A protein and the small-molecule ligand that binds it are described below.
Small molecule (SMILES): CC(=O)N[C@@H]1[C@@H](O)[C@H](O)[C@@H](CO)O[C@H]1O

Sequence of chain 26.J:
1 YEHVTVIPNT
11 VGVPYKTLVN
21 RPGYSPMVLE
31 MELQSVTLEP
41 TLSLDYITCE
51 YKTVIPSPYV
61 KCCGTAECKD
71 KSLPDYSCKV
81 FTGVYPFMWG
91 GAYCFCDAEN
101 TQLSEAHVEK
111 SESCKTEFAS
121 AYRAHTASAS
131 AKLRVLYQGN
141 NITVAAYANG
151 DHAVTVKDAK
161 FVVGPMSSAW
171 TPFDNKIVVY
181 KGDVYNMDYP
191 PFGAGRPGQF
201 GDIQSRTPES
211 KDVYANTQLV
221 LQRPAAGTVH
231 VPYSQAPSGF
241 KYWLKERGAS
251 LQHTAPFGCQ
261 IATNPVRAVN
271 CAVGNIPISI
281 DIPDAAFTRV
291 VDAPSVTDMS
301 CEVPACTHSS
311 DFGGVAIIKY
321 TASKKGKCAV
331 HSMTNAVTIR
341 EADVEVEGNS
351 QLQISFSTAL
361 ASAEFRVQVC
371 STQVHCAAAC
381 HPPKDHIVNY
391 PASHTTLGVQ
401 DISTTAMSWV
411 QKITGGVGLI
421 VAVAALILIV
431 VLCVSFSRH

Sequence of chain 26.K:
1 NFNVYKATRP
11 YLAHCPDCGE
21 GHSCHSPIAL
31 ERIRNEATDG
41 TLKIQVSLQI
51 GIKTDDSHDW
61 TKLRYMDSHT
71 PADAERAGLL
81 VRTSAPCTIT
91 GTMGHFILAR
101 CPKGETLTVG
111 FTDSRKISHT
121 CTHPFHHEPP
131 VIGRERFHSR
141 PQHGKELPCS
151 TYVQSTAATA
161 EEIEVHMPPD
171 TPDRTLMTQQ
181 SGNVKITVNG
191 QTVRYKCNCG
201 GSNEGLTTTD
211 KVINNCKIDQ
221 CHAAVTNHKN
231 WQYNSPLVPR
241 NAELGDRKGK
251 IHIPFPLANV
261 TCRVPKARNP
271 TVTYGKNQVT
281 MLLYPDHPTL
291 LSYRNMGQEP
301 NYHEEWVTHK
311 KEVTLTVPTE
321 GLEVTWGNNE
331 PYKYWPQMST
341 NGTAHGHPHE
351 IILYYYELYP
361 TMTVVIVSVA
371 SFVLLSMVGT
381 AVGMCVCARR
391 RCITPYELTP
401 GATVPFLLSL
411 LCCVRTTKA

Binding-site contacts:
Ligand atom C3 contacts residue LYS181 of chain 26.J at 4.4 Å.
Ligand atom C3 contacts residue ASN259 of chain 26.K at 3.8 Å.
Ligand atom C1 contacts residue THR116 of chain 26.J at 4.0 Å.
Ligand atom O5 contacts residue LYS181 of chain 26.J at 4.4 Å.
Ligand atom N2 contacts residue THR116 of chain 26.J at 3.0 Å (h-bond).
Ligand atom C4 contacts residue LYS181 of chain 26.J at 4.2 Å.
Ligand atom C7 contacts residue THR116 of chain 26.J at 3.8 Å.
Ligand atom C5 contacts residue ASN259 of chain 26.K at 3.7 Å.
Ligand atom O4 contacts residue LYS181 of chain 26.J at 4.0 Å.
Ligand atom C8 contacts residue THR116 of chain 26.J at 3.8 Å.
Ligand atom N2 contacts residue ASN259 of chain 26.K at 2.9 Å (h-bond).
Ligand atom O3 contacts residue THR116 of chain 26.J at 4.4 Å.
Ligand atom C4 contacts residue ASN259 of chain 26.K at 4.2 Å.
Ligand atom C2 contacts residue THR116 of chain 26.J at 3.8 Å.
Ligand atom C2 contacts residue ASN259 of chain 26.K at 2.5 Å.
Ligand atom C7 contacts residue ASN259 of chain 26.K at 3.2 Å.
Ligand atom O5 contacts residue ASN259 of chain 26.K at 2.4 Å (h-bond).
Ligand atom C6 contacts residue LYS181 of chain 26.J at 4.2 Å.
Ligand atom O6 contacts residue LYS181 of chain 26.J at 4.3 Å.
Ligand atom C3 contacts residue THR116 of chain 26.J at 4.0 Å.
Ligand atom O7 contacts residue ASN259 of chain 26.K at 3.0 Å (h-bond).
Ligand atom C1 contacts residue ASN259 of chain 26.K at 1.4 Å.
Ligand atom C8 contacts residue ASN259 of chain 26.K at 4.4 Å.
Ligand atom C5 contacts residue LYS181 of chain 26.J at 3.5 Å.